Binding-site contacts:
Ligand atom O1 contacts residue TYR115 of chain 2.A at 4.2 Å.
Ligand atom O3 contacts residue ASN122 of chain 2.A at 3.2 Å.
Ligand atom C1 contacts residue TYR115 of chain 2.A at 3.9 Å (hydrophobic).
Ligand atom C5 contacts residue VAL17 of chain 2.A at 4.0 Å (hydrophobic).
Ligand atom C5 contacts residue PHE123 of chain 2.A at 3.8 Å (hydrophobic).
Ligand atom C2 contacts residue VAL17 of chain 2.A at 3.8 Å (hydrophobic).
Ligand atom O3 contacts residue PHE123 of chain 2.A at 2.9 Å (h-bond).
Ligand atom C2 contacts residue PRO116 of chain 2.A at 4.0 Å (hydrophobic).
Ligand atom C5 contacts residue LEU67 of chain 2.A at 3.6 Å (hydrophobic).
Ligand atom C2 contacts residue TYR115 of chain 2.A at 4.1 Å (hydrophobic).
Ligand atom O1 contacts residue SER19 of chain 2.A at 2.6 Å (h-bond).
Ligand atom O4 contacts residue LEU67 of chain 2.A at 3.6 Å.
Ligand atom C3 contacts residue PHE123 of chain 2.A at 3.9 Å (hydrophobic).
Ligand atom O2 contacts residue SER18 of chain 2.A at 3.7 Å.
Ligand atom C6 contacts residue VAL17 of chain 2.A at 4.2 Å (hydrophobic).
Ligand atom O2 contacts residue SER19 of chain 2.A at 2.9 Å (h-bond).
Ligand atom C6 contacts residue ASN122 of chain 2.A at 3.9 Å.
Ligand atom O3 contacts residue LEU67 of chain 2.A at 4.2 Å.
Ligand atom C5 contacts residue THR48 of chain 2.A at 3.8 Å.
Ligand atom C4 contacts residue PHE123 of chain 2.A at 3.6 Å (hydrophobic).
Ligand atom C1 contacts residue SER19 of chain 2.A at 3.3 Å.
Ligand atom C1 contacts residue SER18 of chain 2.A at 4.2 Å.
Ligand atom O2 contacts residue TYR115 of chain 2.A at 3.9 Å.
Ligand atom O1 contacts residue ARG66 of chain 2.A at 3.6 Å.
Ligand atom O4 contacts residue VAL17 of chain 2.A at 4.2 Å.
Ligand atom C3 contacts residue PRO116 of chain 2.A at 3.7 Å (hydrophobic).
Ligand atom C4 contacts residue ARG66 of chain 2.A at 4.3 Å.
Ligand atom C6 contacts residue PHE123 of chain 2.A at 3.5 Å (hydrophobic).
Ligand atom O3 contacts residue PRO116 of chain 2.A at 3.8 Å.
Ligand atom C6 contacts residue LEU67 of chain 2.A at 3.6 Å (hydrophobic).
Ligand atom O4 contacts residue GLY47 of chain 2.A at 4.0 Å.
Ligand atom O4 contacts residue ASN122 of chain 2.A at 4.1 Å.
Ligand atom C5 contacts residue ARG66 of chain 2.A at 4.1 Å.
Ligand atom C6 contacts residue THR48 of chain 2.A at 3.8 Å.
Ligand atom C3 contacts residue VAL17 of chain 2.A at 3.8 Å (hydrophobic).
Ligand atom O1 contacts residue VAL17 of chain 2.A at 3.6 Å.
Ligand atom C1 contacts residue VAL17 of chain 2.A at 3.9 Å (hydrophobic).
Ligand atom C4 contacts residue VAL17 of chain 2.A at 3.9 Å (hydrophobic).
Ligand atom O4 contacts residue THR48 of chain 2.A at 2.9 Å (h-bond).
Ligand atom O2 contacts residue ILE147 of chain 2.A at 4.0 Å.

Sequence of chain 2.A:
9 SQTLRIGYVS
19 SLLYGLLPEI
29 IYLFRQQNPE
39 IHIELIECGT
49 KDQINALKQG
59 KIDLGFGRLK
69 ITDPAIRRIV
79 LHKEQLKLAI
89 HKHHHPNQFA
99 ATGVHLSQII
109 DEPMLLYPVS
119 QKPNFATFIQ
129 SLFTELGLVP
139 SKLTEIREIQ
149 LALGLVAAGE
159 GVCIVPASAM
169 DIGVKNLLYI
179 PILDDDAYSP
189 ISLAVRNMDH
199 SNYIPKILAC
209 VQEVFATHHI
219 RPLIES

The protein below binds the small molecule below.
Small molecule (SMILES): O=C(O)/C=C\C=C/C(=O)O